Sequence of chain 1.G:
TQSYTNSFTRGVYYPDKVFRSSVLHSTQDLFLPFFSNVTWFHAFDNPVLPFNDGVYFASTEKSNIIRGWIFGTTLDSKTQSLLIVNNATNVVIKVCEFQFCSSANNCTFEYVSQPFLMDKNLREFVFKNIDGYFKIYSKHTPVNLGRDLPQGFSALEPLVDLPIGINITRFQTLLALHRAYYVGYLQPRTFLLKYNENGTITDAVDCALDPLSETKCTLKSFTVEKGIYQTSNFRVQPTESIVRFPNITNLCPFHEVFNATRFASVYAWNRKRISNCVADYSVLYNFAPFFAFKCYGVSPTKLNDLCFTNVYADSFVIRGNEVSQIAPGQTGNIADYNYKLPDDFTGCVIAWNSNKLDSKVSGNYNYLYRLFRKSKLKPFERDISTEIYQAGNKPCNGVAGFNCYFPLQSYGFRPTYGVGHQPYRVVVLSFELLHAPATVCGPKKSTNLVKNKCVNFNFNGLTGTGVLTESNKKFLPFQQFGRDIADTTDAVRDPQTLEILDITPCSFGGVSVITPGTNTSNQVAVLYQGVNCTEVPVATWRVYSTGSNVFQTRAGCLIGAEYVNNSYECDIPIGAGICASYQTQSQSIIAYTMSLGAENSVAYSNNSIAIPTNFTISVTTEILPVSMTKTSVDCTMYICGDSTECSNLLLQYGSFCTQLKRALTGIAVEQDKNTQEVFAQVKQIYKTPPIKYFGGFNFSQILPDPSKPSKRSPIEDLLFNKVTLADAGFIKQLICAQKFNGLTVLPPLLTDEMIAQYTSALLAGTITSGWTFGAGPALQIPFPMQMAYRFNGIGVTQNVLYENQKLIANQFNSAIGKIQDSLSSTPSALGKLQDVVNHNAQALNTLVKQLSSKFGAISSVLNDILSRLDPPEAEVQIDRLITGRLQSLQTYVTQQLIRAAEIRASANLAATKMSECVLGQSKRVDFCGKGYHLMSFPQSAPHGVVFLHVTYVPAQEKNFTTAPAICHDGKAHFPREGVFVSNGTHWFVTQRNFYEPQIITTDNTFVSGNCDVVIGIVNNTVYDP

Binding-site contacts:
Ligand atom C3 contacts residue ASN162 of chain 1.G at 3.8 Å.
Ligand atom C1 contacts residue ASN162 of chain 1.G at 1.4 Å.
Ligand atom N2 contacts residue ASN162 of chain 1.G at 2.7 Å (h-bond).
Ligand atom C2 contacts residue ASN162 of chain 1.G at 2.5 Å.
Ligand atom C2 contacts residue ASN161 of chain 1.G at 4.5 Å.
Ligand atom O7 contacts residue ASN162 of chain 1.G at 3.7 Å.
Ligand atom C5 contacts residue ASN162 of chain 1.G at 3.6 Å.
Ligand atom C4 contacts residue ASN162 of chain 1.G at 4.2 Å.
Ligand atom C8 contacts residue ASN161 of chain 1.G at 3.5 Å.
Ligand atom C7 contacts residue ASN161 of chain 1.G at 4.0 Å.
Ligand atom C7 contacts residue ASN162 of chain 1.G at 3.4 Å.
Ligand atom O5 contacts residue ASN162 of chain 1.G at 2.3 Å (h-bond).
Ligand atom C8 contacts residue ASN162 of chain 1.G at 4.2 Å.
Ligand atom N2 contacts residue ASN161 of chain 1.G at 4.5 Å.

A small-molecule ligand and the protein it binds are described below.
Small molecule (SMILES): CC(=O)N[C@@H]1[C@@H](O)[C@H](O)[C@@H](CO)O[C@H]1O